Sequence of chain 1.B:
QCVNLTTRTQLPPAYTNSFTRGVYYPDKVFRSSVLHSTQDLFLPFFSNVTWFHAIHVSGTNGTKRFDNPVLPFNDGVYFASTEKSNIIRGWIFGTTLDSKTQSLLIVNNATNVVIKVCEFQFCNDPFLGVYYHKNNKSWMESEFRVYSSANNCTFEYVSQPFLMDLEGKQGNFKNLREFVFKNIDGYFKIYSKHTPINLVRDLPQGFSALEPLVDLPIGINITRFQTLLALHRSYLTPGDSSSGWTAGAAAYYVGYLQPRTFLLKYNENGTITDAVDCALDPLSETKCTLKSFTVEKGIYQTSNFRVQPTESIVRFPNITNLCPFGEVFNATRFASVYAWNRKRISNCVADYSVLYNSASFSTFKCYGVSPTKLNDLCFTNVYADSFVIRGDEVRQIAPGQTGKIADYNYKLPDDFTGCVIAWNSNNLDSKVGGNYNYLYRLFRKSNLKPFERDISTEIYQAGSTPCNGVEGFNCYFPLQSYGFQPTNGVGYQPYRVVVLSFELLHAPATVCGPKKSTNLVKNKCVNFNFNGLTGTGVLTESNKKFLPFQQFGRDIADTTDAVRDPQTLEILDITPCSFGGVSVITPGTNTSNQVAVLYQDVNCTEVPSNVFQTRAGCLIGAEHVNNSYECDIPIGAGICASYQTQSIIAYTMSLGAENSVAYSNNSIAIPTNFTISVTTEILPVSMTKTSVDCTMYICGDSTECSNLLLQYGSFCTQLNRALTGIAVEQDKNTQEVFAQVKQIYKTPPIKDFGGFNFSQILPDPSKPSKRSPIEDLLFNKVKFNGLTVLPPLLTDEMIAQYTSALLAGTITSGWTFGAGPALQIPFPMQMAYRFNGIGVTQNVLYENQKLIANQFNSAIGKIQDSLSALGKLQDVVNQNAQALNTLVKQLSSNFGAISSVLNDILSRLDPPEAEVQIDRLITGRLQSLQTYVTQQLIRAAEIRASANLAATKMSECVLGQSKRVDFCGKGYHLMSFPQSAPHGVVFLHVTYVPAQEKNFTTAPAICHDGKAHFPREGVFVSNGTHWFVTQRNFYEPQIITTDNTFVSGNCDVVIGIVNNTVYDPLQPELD

The protein below binds the small molecule below.
Small molecule (SMILES): CC(=O)N[C@H]1[C@H](O[C@H]2[C@H](O)[C@@H](NC(C)=O)CO[C@@H]2CO)O[C@H](CO)[C@@H](O)[C@@H]1O

Binding-site contacts:
Ligand atom C4 contacts residue HIS1101 of chain 1.B at 4.1 Å.
Ligand atom O5 contacts residue HIS1101 of chain 1.B at 4.1 Å.
Ligand atom O5 contacts residue ASN1098 of chain 1.B at 2.3 Å (h-bond).
Ligand atom C3 contacts residue ASN1098 of chain 1.B at 3.8 Å.
Ligand atom C8 contacts residue GLY1099 of chain 1.B at 4.3 Å.
Ligand atom C2 contacts residue ASN1098 of chain 1.B at 2.5 Å.
Ligand atom C3 contacts residue THR1100 of chain 1.B at 4.3 Å.
Ligand atom C5 contacts residue PHE1103 of chain 1.B at 4.4 Å (hydrophobic).
Ligand atom N2 contacts residue HIS1101 of chain 1.B at 4.4 Å.
Ligand atom C5 contacts residue ASN1098 of chain 1.B at 3.6 Å.
Ligand atom O4 contacts residue HIS1101 of chain 1.B at 3.5 Å.
Ligand atom C5 contacts residue HIS1101 of chain 1.B at 3.7 Å.
Ligand atom O6 contacts residue PHE1103 of chain 1.B at 3.9 Å.
Ligand atom C7 contacts residue THR1100 of chain 1.B at 4.3 Å.
Ligand atom C1 contacts residue ASN1098 of chain 1.B at 1.4 Å.
Ligand atom O7 contacts residue ASN1098 of chain 1.B at 3.5 Å (h-bond).
Ligand atom O5 contacts residue PHE1103 of chain 1.B at 4.0 Å.
Ligand atom C2 contacts residue THR1100 of chain 1.B at 4.3 Å.
Ligand atom C7 contacts residue ASN1098 of chain 1.B at 3.4 Å.
Ligand atom C4 contacts residue ASN1098 of chain 1.B at 4.2 Å.
Ligand atom C3 contacts residue HIS1101 of chain 1.B at 3.8 Å.
Ligand atom N2 contacts residue THR1100 of chain 1.B at 3.5 Å (h-bond).
Ligand atom C6 contacts residue PHE1103 of chain 1.B at 4.3 Å (hydrophobic).
Ligand atom C8 contacts residue ASN1098 of chain 1.B at 3.4 Å.
Ligand atom N2 contacts residue ASN1098 of chain 1.B at 3.0 Å (h-bond).
Ligand atom C1 contacts residue THR1100 of chain 1.B at 4.4 Å.
Ligand atom C2 contacts residue HIS1101 of chain 1.B at 4.2 Å.
Ligand atom C1 contacts residue HIS1101 of chain 1.B at 3.6 Å.
Ligand atom C8 contacts residue THR1100 of chain 1.B at 4.2 Å.